The small molecule below binds the protein below.
Small molecule (SMILES): Cc1csc(CNc2cnccc2C(=O)O)c1

Binding-site contacts:
Ligand atom S contacts residue THR181 of chain 1.A at 3.7 Å.
Ligand atom C07 contacts residue CO1 of chain 1.C at 3.0 Å.
Ligand atom C05 contacts residue TYR174 of chain 1.A at 4.1 Å (hydrophobic).
Ligand atom N1 contacts residue HIS273 of chain 1.A at 3.4 Å (h-bond).
Ligand atom C03 contacts residue TYR129 of chain 1.A at 4.1 Å (hydrophobic).
Ligand atom C05 contacts residue PHE182 of chain 1.A at 4.1 Å (hydrophobic).
Ligand atom O01 contacts residue LYS203 of chain 1.A at 2.7 Å (salt-bridge).
Ligand atom C09 contacts residue PHE182 of chain 1.A at 3.6 Å (hydrophobic).
Ligand atom S contacts residue TYR129 of chain 1.A at 3.8 Å.
Ligand atom C01 contacts residue ALA131 of chain 1.A at 3.9 Å (hydrophobic).
Ligand atom S contacts residue PHE182 of chain 1.A at 3.8 Å.
Ligand atom N1 contacts residue PHE182 of chain 1.A at 4.0 Å.
Ligand atom C10 contacts residue PHE182 of chain 1.A at 3.5 Å (hydrophobic).
Ligand atom N01 contacts residue PHE182 of chain 1.A at 3.5 Å.
Ligand atom C08 contacts residue TRP205 of chain 1.A at 3.6 Å (hydrophobic).
Ligand atom C11 contacts residue TYR129 of chain 1.A at 3.3 Å (hydrophobic).
Ligand atom C09 contacts residue ASN195 of chain 1.A at 4.0 Å.
Ligand atom C01 contacts residue LEU68 of chain 1.A at 3.8 Å (hydrophobic).
Ligand atom O01 contacts residue TYR129 of chain 1.A at 3.4 Å (h-bond).
Ligand atom C03 contacts residue HIS83 of chain 1.A at 3.6 Å.
Ligand atom N1 contacts residue HIS185 of chain 1.A at 3.2 Å (h-bond).
Ligand atom C02 contacts residue ASP132 of chain 1.A at 3.8 Å.
Ligand atom O1 contacts residue PHE182 of chain 1.A at 3.4 Å.
Ligand atom C08 contacts residue HIS273 of chain 1.A at 3.7 Å.
Ligand atom C09 contacts residue TRP205 of chain 1.A at 3.7 Å (hydrophobic).
Ligand atom C03 contacts residue ALA131 of chain 1.A at 4.0 Å (hydrophobic).
Ligand atom N1 contacts residue CO1 of chain 1.C at 2.1 Å.
Ligand atom C08 contacts residue CO1 of chain 1.C at 3.1 Å.
Ligand atom C08 contacts residue PHE182 of chain 1.A at 3.7 Å (hydrophobic).
Ligand atom C07 contacts residue HIS185 of chain 1.A at 3.3 Å.
Ligand atom O01 contacts residue PHE182 of chain 1.A at 3.9 Å.
Ligand atom N01 contacts residue TYR174 of chain 1.A at 3.8 Å.
Ligand atom C11 contacts residue PHE182 of chain 1.A at 3.4 Å (hydrophobic).
Ligand atom C11 contacts residue LYS203 of chain 1.A at 3.8 Å.
Ligand atom O1 contacts residue TYR129 of chain 1.A at 2.5 Å (h-bond).
Ligand atom O01 contacts residue ASN195 of chain 1.A at 3.8 Å.
Ligand atom C1 contacts residue ASP132 of chain 1.A at 3.5 Å.
Ligand atom C02 contacts residue ALA131 of chain 1.A at 3.8 Å (hydrophobic).
Ligand atom C01 contacts residue ASP132 of chain 1.A at 3.2 Å.
Ligand atom C06 contacts residue PHE182 of chain 1.A at 3.5 Å (hydrophobic).

Sequence of chain 1.A:
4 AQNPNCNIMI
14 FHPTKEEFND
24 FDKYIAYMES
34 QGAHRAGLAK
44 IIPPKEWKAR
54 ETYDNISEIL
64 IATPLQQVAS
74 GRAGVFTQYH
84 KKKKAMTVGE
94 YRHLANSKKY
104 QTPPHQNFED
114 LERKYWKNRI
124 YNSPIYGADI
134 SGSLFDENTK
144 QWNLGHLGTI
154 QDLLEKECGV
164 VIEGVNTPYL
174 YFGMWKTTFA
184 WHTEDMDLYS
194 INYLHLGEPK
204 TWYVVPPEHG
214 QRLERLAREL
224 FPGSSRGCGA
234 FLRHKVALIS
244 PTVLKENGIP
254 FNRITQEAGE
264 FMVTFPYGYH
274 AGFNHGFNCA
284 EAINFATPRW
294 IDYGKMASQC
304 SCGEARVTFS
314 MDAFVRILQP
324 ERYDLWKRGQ